Sequence of chain 1.A:
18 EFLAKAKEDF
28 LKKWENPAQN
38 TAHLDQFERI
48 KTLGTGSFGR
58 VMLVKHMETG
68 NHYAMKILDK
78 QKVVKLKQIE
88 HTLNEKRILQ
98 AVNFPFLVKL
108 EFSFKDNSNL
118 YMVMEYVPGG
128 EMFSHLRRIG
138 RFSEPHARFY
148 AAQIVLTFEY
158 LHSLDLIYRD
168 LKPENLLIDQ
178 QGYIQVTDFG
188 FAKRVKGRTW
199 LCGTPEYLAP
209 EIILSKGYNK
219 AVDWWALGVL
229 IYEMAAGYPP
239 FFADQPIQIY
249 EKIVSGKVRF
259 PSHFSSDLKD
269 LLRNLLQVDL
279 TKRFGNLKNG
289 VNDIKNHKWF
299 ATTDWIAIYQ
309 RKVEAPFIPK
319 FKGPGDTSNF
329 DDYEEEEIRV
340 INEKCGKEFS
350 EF

This protein binds this small molecule.
Small molecule (SMILES): O=C(NCc1cccc2c1OCCO2)c1ccc(-c2ccncc2)cc1

Binding-site contacts:
Ligand atom C1 contacts residue ASP185 of chain 1.A at 3.1 Å.
Ligand atom C3 contacts residue LYS73 of chain 1.A at 3.6 Å.
Ligand atom C19 contacts residue VAL124 of chain 1.A at 3.7 Å (hydrophobic).
Ligand atom N contacts residue ASP185 of chain 1.A at 3.9 Å.
Ligand atom O contacts residue ASP185 of chain 1.A at 3.6 Å.
Ligand atom N1 contacts residue VAL124 of chain 1.A at 3.1 Å (h-bond).
Ligand atom C5 contacts residue GLY56 of chain 1.A at 3.8 Å.
Ligand atom C2 contacts residue LYS73 of chain 1.A at 3.8 Å.
Ligand atom C6 contacts residue GLY53 of chain 1.A at 3.8 Å.
Ligand atom C12 contacts residue THR184 of chain 1.A at 3.4 Å.
Ligand atom O1 contacts residue ASP185 of chain 1.A at 3.7 Å.
Ligand atom O2 contacts residue PHE55 of chain 1.A at 3.5 Å (h-bond).
Ligand atom C18 contacts residue PHE328 of chain 1.A at 3.6 Å (hydrophobic).
Ligand atom C17 contacts residue ALA71 of chain 1.A at 3.6 Å (hydrophobic).
Ligand atom C9 contacts residue PHE55 of chain 1.A at 3.5 Å (hydrophobic).
Ligand atom N1 contacts residue ALA71 of chain 1.A at 3.5 Å.
Ligand atom C11 contacts residue THR184 of chain 1.A at 3.5 Å.
Ligand atom O contacts residue LYS73 of chain 1.A at 2.8 Å (salt-bridge).
Ligand atom C13 contacts residue THR184 of chain 1.A at 3.5 Å.
Ligand atom O2 contacts residue SER54 of chain 1.A at 3.3 Å (h-bond).
Ligand atom C11 contacts residue VAL58 of chain 1.A at 3.7 Å (hydrophobic).
Ligand atom C3 contacts residue VAL58 of chain 1.A at 3.8 Å (hydrophobic).
Ligand atom C19 contacts residue LEU174 of chain 1.A at 3.7 Å (hydrophobic).
Ligand atom C19 contacts residue ALA71 of chain 1.A at 3.5 Å (hydrophobic).
Ligand atom C16 contacts residue ALA71 of chain 1.A at 3.6 Å (hydrophobic).
Ligand atom C20 contacts residue LEU174 of chain 1.A at 3.5 Å (hydrophobic).
Ligand atom C15 contacts residue THR184 of chain 1.A at 3.7 Å.
Ligand atom N1 contacts residue TYR123 of chain 1.A at 3.8 Å.
Ligand atom C4 contacts residue ARG57 of chain 1.A at 3.8 Å.
Ligand atom C10 contacts residue THR184 of chain 1.A at 3.6 Å.
Ligand atom C20 contacts residue ALA71 of chain 1.A at 3.5 Å (hydrophobic).
Ligand atom N contacts residue VAL58 of chain 1.A at 3.9 Å.
Ligand atom O2 contacts residue GLY53 of chain 1.A at 3.5 Å.
Ligand atom C contacts residue LYS73 of chain 1.A at 3.7 Å.
Ligand atom C10 contacts residue VAL58 of chain 1.A at 3.7 Å (hydrophobic).
Ligand atom C1 contacts residue LYS73 of chain 1.A at 3.7 Å.
Ligand atom C18 contacts residue ALA71 of chain 1.A at 3.6 Å (hydrophobic).
Ligand atom C14 contacts residue THR184 of chain 1.A at 3.6 Å.
Ligand atom C9 contacts residue SER54 of chain 1.A at 3.5 Å.
Ligand atom C19 contacts residue GLU122 of chain 1.A at 3.6 Å.